Binding-site contacts:
Ligand atom O2 contacts residue ASN74 of chain 1.C at 3.4 Å.
Ligand atom O2 contacts residue GLY44 of chain 1.C at 3.3 Å.
Ligand atom C4' contacts residue THR48 of chain 1.C at 3.3 Å.
Ligand atom O3' contacts residue TRP45 of chain 1.C at 4.2 Å.
Ligand atom N4 contacts residue TRP45 of chain 1.C at 3.3 Å.
Ligand atom O4' contacts residue SER50 of chain 1.C at 3.9 Å.
Ligand atom C6 contacts residue TRP45 of chain 1.C at 3.8 Å (hydrophobic).
Ligand atom C2' contacts residue ASN74 of chain 1.C at 3.6 Å.
Ligand atom C3' contacts residue THR48 of chain 1.C at 3.3 Å.
Ligand atom N4 contacts residue LYS78 of chain 1.C at 3.3 Å (salt-bridge).
Ligand atom O5' contacts residue SER50 of chain 1.C at 3.3 Å (h-bond).
Ligand atom C2 contacts residue TRP45 of chain 1.C at 3.8 Å (hydrophobic).
Ligand atom O2 contacts residue HIS43 of chain 1.C at 3.9 Å.
Ligand atom C3' contacts residue GLY47 of chain 1.C at 4.0 Å.
Ligand atom O3' contacts residue GLY47 of chain 1.C at 3.0 Å (h-bond).
Ligand atom O2 contacts residue TRP45 of chain 1.C at 3.1 Å (h-bond).
Ligand atom C4 contacts residue TRP45 of chain 1.C at 3.1 Å (hydrophobic).
Ligand atom P contacts residue SER50 of chain 1.C at 4.0 Å.
Ligand atom C4 contacts residue LYS78 of chain 1.C at 3.9 Å.
Ligand atom O1P contacts residue LYS5 of chain 1.I at 2.9 Å (salt-bridge).
Ligand atom C1' contacts residue ASN74 of chain 1.C at 3.7 Å.
Ligand atom O3P contacts residue GLY51 of chain 1.C at 3.8 Å.
Ligand atom N1 contacts residue TRP45 of chain 1.C at 3.8 Å.
Ligand atom C3' contacts residue TRP45 of chain 1.C at 4.0 Å (hydrophobic).
Ligand atom N3 contacts residue LYS78 of chain 1.C at 4.2 Å.
Ligand atom C5' contacts residue THR48 of chain 1.C at 3.9 Å.
Ligand atom N4 contacts residue HIS43 of chain 1.C at 3.1 Å (h-bond).
Ligand atom N3 contacts residue HIS43 of chain 1.C at 3.1 Å (h-bond).
Ligand atom C2 contacts residue HIS43 of chain 1.C at 4.0 Å.
Ligand atom O3P contacts residue SER50 of chain 1.C at 3.7 Å.
Ligand atom C4 contacts residue HIS43 of chain 1.C at 4.0 Å.
Ligand atom C2' contacts residue TRP45 of chain 1.C at 3.2 Å (hydrophobic).
Ligand atom C3' contacts residue ASN74 of chain 1.C at 4.0 Å.
Ligand atom N4 contacts residue GLY38 of chain 1.I at 3.5 Å (h-bond).
Ligand atom O2P contacts residue SER50 of chain 1.C at 3.7 Å.
Ligand atom C5 contacts residue TRP45 of chain 1.C at 3.5 Å (hydrophobic).
Ligand atom O3' contacts residue ASN74 of chain 1.C at 3.2 Å (h-bond).
Ligand atom O3' contacts residue THR48 of chain 1.C at 2.8 Å (h-bond).
Ligand atom O4' contacts residue GLN107 of chain 1.H at 3.5 Å (h-bond).
Ligand atom N3 contacts residue TRP45 of chain 1.C at 3.2 Å.

Sequence of chain 1.H:
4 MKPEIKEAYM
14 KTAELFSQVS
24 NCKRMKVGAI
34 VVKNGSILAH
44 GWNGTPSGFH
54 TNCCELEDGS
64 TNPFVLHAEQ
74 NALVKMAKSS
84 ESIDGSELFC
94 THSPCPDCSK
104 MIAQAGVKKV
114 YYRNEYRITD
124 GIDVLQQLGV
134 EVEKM

Sequence of chain 1.C:
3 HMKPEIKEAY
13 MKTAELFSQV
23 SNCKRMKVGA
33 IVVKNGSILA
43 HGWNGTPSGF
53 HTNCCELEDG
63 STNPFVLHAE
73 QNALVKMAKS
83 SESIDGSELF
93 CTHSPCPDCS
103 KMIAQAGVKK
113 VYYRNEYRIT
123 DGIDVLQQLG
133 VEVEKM

The protein below binds the small molecule below.
Small molecule (SMILES): Nc1ccn([C@H]2C[C@H](O)[C@@H](COP(=O)(O)O)O2)c(=O)n1

Sequence of chain 1.I:
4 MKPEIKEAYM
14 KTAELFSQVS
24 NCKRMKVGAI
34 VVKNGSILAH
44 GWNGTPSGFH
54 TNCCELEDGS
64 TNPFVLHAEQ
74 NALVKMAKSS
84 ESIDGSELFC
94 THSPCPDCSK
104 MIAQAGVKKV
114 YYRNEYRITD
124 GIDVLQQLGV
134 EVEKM